The small molecule below binds the protein below.
Small molecule (SMILES): O=C(Cc1ccc(C(F)(F)F)cc1C(F)(F)F)N(CC#Cc1cccnn1)c1ccccc1

Binding-site contacts:
Ligand atom F33 contacts residue PHE502 of chain 1.D at 3.6 Å.
Ligand atom F33 contacts residue CYS472 of chain 1.D at 3.5 Å.
Ligand atom C18 contacts residue GLU451 of chain 1.D at 3.2 Å.
Ligand atom C04 contacts residue SER501 of chain 1.D at 3.7 Å.
Ligand atom C05 contacts residue GLU451 of chain 1.D at 3.5 Å.
Ligand atom F25 contacts residue LEU434 of chain 1.D at 3.2 Å.
Ligand atom C06 contacts residue TYR498 of chain 1.D at 3.3 Å (hydrophobic).
Ligand atom F26 contacts residue ILE509 of chain 1.D at 3.6 Å.
Ligand atom C15 contacts residue TYR498 of chain 1.D at 3.5 Å (hydrophobic).
Ligand atom C20 contacts residue ILE448 of chain 1.D at 3.5 Å (hydrophobic).
Ligand atom C30 contacts residue PHE502 of chain 1.D at 3.6 Å (hydrophobic).
Ligand atom N12 contacts residue GLU451 of chain 1.D at 2.9 Å (salt-bridge).
Ligand atom C05 contacts residue TYR498 of chain 1.D at 3.6 Å (hydrophobic).
Ligand atom C07 contacts residue GLU451 of chain 1.D at 3.5 Å.
Ligand atom C21 contacts residue TYR506 of chain 1.D at 3.2 Å (hydrophobic).
Ligand atom C16 contacts residue TRP452 of chain 1.D at 3.6 Å (hydrophobic).
Ligand atom F26 contacts residue LEU434 of chain 1.D at 3.5 Å.
Ligand atom C17 contacts residue TRP452 of chain 1.D at 3.6 Å (hydrophobic).
Ligand atom F27 contacts residue CYS472 of chain 1.D at 3.3 Å.
Ligand atom C29 contacts residue PHE502 of chain 1.D at 3.7 Å (hydrophobic).
Ligand atom C22 contacts residue TYR506 of chain 1.D at 3.1 Å (hydrophobic).
Ligand atom C17 contacts residue ILE448 of chain 1.D at 3.4 Å (hydrophobic).
Ligand atom C28 contacts residue PHE502 of chain 1.D at 3.5 Å (hydrophobic).
Ligand atom O01 contacts residue TYR506 of chain 1.D at 3.7 Å.
Ligand atom O01 contacts residue ARG505 of chain 1.D at 3.7 Å.
Ligand atom F27 contacts residue LEU422 of chain 1.D at 3.7 Å.
Ligand atom C06 contacts residue GLU451 of chain 1.D at 3.2 Å.
Ligand atom C08 contacts residue TYR498 of chain 1.D at 3.7 Å (hydrophobic).
Ligand atom C16 contacts residue TYR498 of chain 1.D at 3.7 Å (hydrophobic).
Ligand atom C07 contacts residue TYR498 of chain 1.D at 3.5 Å (hydrophobic).
Ligand atom C14 contacts residue TYR498 of chain 1.D at 3.6 Å (hydrophobic).
Ligand atom C05 contacts residue SER501 of chain 1.D at 3.5 Å.
Ligand atom C16 contacts residue MET488 of chain 1.D at 3.6 Å (hydrophobic).
Ligand atom C19 contacts residue ILE448 of chain 1.D at 3.6 Å (hydrophobic).
Ligand atom F32 contacts residue PHE502 of chain 1.D at 3.1 Å.
Ligand atom F25 contacts residue VAL437 of chain 1.D at 3.7 Å.
Ligand atom F31 contacts residue ILE448 of chain 1.D at 3.4 Å.
Ligand atom F33 contacts residue ILE475 of chain 1.D at 3.4 Å.
Ligand atom C04 contacts residue TYR498 of chain 1.D at 3.7 Å (hydrophobic).
Ligand atom C29 contacts residue ILE448 of chain 1.D at 3.5 Å (hydrophobic).

Sequence of chain 1.D:
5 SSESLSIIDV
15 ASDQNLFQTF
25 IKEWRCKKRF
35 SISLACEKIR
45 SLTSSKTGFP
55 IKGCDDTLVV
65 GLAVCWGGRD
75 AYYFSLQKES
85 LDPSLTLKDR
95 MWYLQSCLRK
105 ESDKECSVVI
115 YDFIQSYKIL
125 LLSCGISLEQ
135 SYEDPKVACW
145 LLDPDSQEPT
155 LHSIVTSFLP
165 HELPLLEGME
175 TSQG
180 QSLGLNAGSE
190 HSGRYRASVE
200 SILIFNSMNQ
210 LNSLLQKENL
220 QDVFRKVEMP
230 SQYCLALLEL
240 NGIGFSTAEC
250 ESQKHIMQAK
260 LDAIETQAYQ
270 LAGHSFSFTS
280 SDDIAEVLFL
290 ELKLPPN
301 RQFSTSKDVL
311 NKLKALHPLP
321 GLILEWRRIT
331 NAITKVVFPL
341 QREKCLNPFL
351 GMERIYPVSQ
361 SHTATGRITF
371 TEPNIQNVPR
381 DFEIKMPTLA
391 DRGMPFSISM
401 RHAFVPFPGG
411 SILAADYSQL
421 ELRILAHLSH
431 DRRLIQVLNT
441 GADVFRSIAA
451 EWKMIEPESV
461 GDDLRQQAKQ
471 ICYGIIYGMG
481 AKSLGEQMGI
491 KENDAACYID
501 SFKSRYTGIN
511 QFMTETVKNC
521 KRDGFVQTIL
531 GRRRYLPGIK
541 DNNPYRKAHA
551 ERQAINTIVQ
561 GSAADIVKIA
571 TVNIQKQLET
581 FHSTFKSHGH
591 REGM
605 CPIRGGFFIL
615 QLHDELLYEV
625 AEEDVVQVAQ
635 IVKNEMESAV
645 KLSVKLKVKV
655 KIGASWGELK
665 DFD